Binding-site contacts:
Ligand atom C6 contacts residue TRP40 of chain 1.C at 3.6 Å (hydrophobic).
Ligand atom C11 contacts residue ASN99 of chain 1.C at 3.9 Å.
Ligand atom C21 contacts residue TYR98 of chain 1.C at 3.6 Å (hydrophobic).
Ligand atom C9 contacts residue PRO41 of chain 1.C at 3.5 Å (hydrophobic).
Ligand atom C19 contacts residue ASP103 of chain 1.C at 3.2 Å.
Ligand atom C6 contacts residue LEU51 of chain 1.C at 3.7 Å (hydrophobic).
Ligand atom O4 contacts residue ASN99 of chain 1.C at 3.3 Å.
Ligand atom O1 contacts residue TRP40 of chain 1.C at 3.1 Å.
Ligand atom C3 contacts residue PRO41 of chain 1.C at 3.5 Å (hydrophobic).
Ligand atom C16 contacts residue ASN99 of chain 1.C at 3.9 Å.
Ligand atom C20 contacts residue TYR98 of chain 1.C at 3.8 Å (hydrophobic).
Ligand atom C20 contacts residue ASN99 of chain 1.C at 3.3 Å.
Ligand atom C2 contacts residue LEU51 of chain 1.C at 3.9 Å (hydrophobic).
Ligand atom C3 contacts residue LEU51 of chain 1.C at 3.5 Å (hydrophobic).
Ligand atom C5 contacts residue LEU51 of chain 1.C at 3.9 Å (hydrophobic).
Ligand atom O2 contacts residue ASN99 of chain 1.C at 3.0 Å (h-bond).
Ligand atom O4 contacts residue LYS100 of chain 1.C at 2.7 Å (salt-bridge).
Ligand atom C16 contacts residue LEU53 of chain 1.C at 3.8 Å (hydrophobic).
Ligand atom N1 contacts residue ASN99 of chain 1.C at 3.1 Å (h-bond).
Ligand atom C1 contacts residue TRP40 of chain 1.C at 3.8 Å (hydrophobic).
Ligand atom C4 contacts residue LEU51 of chain 1.C at 3.7 Å (hydrophobic).
Ligand atom O5 contacts residue LYS100 of chain 1.C at 3.7 Å.
Ligand atom C1 contacts residue LEU51 of chain 1.C at 3.8 Å (hydrophobic).
Ligand atom N1 contacts residue LEU53 of chain 1.C at 3.9 Å.
Ligand atom O contacts residue TRP40 of chain 1.C at 3.5 Å.
Ligand atom O4 contacts residue ASP103 of chain 1.C at 3.8 Å.
Ligand atom C19 contacts residue ASN99 of chain 1.C at 3.7 Å.
Ligand atom C11 contacts residue ILE105 of chain 1.C at 3.8 Å (hydrophobic).
Ligand atom N contacts residue VAL46 of chain 1.C at 3.7 Å.
Ligand atom N1 contacts residue TYR98 of chain 1.C at 3.8 Å.
Ligand atom C14 contacts residue LEU53 of chain 1.C at 3.8 Å (hydrophobic).
Ligand atom C12 contacts residue ILE105 of chain 1.C at 3.9 Å (hydrophobic).
Ligand atom S1 contacts residue ASN99 of chain 1.C at 4.0 Å.
Ligand atom C10 contacts residue PHE42 of chain 1.C at 3.8 Å (hydrophobic).
Ligand atom C14 contacts residue ASN99 of chain 1.C at 3.8 Å.
Ligand atom C13 contacts residue ASN99 of chain 1.C at 3.2 Å.
Ligand atom O3 contacts residue LEU53 of chain 1.C at 3.7 Å.
Ligand atom C contacts residue TRP40 of chain 1.C at 3.8 Å (hydrophobic).
Ligand atom C4 contacts residue PRO41 of chain 1.C at 3.8 Å (hydrophobic).
Ligand atom C10 contacts residue VAL46 of chain 1.C at 3.6 Å (hydrophobic).

Sequence of chain 1.C:
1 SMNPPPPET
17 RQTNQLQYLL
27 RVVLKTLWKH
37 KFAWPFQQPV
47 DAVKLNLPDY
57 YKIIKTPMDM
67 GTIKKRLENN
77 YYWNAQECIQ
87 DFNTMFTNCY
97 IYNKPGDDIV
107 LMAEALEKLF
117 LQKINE

A small-molecule ligand and the protein it binds are described below.
Small molecule (SMILES): COc1ccc(-c2cn(C)c(=O)c3cc(C(=O)NC4CCS(=O)(=O)CC4)sc23)cc1OC